Sequence of chain 8.H:
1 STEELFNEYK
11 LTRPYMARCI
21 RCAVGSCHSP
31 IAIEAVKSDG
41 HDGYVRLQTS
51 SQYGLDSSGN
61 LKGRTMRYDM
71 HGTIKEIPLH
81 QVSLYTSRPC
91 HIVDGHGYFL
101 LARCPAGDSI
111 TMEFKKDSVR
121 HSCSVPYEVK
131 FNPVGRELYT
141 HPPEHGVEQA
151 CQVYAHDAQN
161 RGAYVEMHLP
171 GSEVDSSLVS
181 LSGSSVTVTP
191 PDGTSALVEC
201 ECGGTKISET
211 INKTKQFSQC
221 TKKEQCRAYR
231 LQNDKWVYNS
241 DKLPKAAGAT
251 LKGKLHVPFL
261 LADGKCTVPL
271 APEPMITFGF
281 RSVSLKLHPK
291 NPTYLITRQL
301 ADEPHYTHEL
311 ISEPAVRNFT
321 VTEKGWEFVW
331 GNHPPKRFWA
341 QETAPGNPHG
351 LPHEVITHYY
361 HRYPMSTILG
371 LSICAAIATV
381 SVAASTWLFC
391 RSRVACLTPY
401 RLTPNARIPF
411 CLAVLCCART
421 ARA

Binding-site contacts:
Ligand atom N2 contacts residue ILE211 of chain 8.H at 4.5 Å.
Ligand atom O6 contacts residue ASN212 of chain 8.H at 4.3 Å.
Ligand atom C2 contacts residue ASN212 of chain 8.H at 2.5 Å.
Ligand atom C3 contacts residue ASN212 of chain 8.H at 3.8 Å.
Ligand atom C1 contacts residue ILE211 of chain 8.H at 4.3 Å (hydrophobic).
Ligand atom C7 contacts residue ASN212 of chain 8.H at 4.0 Å.
Ligand atom C1 contacts residue ASN212 of chain 8.H at 1.4 Å.
Ligand atom N2 contacts residue ASN212 of chain 8.H at 2.9 Å (h-bond).
Ligand atom C5 contacts residue ASN212 of chain 8.H at 3.7 Å.
Ligand atom C4 contacts residue ASN212 of chain 8.H at 4.2 Å.
Ligand atom O5 contacts residue ASN212 of chain 8.H at 2.4 Å (h-bond).

A small-molecule ligand and the protein it binds are described below.
Small molecule (SMILES): CC(=O)N[C@@H]1[C@@H](O)[C@H](O)[C@@H](CO)O[C@H]1O